Sequence of chain 1.B:
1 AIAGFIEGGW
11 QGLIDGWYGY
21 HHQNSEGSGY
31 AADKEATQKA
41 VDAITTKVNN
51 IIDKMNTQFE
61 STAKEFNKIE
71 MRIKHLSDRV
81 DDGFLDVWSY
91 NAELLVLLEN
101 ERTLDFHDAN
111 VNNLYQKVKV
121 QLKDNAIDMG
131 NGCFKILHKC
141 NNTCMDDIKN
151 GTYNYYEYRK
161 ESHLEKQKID

This protein binds this small molecule.
Small molecule (SMILES): CC(=O)N[C@@H]1[C@@H](O)[C@H](O)[C@@H](CO)O[C@H]1O

Binding-site contacts:
Ligand atom C3 contacts residue ASN141 of chain 1.B at 3.8 Å.
Ligand atom C7 contacts residue ASN141 of chain 1.B at 3.3 Å.
Ligand atom O5 contacts residue ASN141 of chain 1.B at 2.4 Å (h-bond).
Ligand atom C8 contacts residue GLU26 of chain 1.B at 4.3 Å.
Ligand atom C1 contacts residue ASN141 of chain 1.B at 1.4 Å.
Ligand atom C8 contacts residue ASN141 of chain 1.B at 4.4 Å.
Ligand atom N2 contacts residue ASN141 of chain 1.B at 2.8 Å (h-bond).
Ligand atom C5 contacts residue ASN141 of chain 1.B at 3.7 Å.
Ligand atom C2 contacts residue ASN141 of chain 1.B at 2.4 Å.
Ligand atom C1 contacts residue THR143 of chain 1.B at 4.1 Å.
Ligand atom C6 contacts residue GLU157 of chain 1.B at 4.5 Å.
Ligand atom N2 contacts residue THR143 of chain 1.B at 4.2 Å.
Ligand atom C4 contacts residue ASN141 of chain 1.B at 4.3 Å.
Ligand atom O7 contacts residue ASN141 of chain 1.B at 3.4 Å (h-bond).